Sequence of chain 1.A:
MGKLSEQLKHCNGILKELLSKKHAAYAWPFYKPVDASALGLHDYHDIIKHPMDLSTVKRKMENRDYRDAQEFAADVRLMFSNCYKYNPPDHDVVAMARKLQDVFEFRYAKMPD

A small-molecule ligand and the protein it binds are described below.
Small molecule (SMILES): CNC(=O)c1cc(C(=O)NC2CC2)cn(Cc2cccc3[nH]ccc23)c1=O

Binding-site contacts:
Ligand atom C22 contacts residue MET98 of chain 1.A at 3.7 Å (hydrophobic).
Ligand atom C20 contacts residue VAL95 of chain 1.A at 3.9 Å (hydrophobic).
Ligand atom C26 contacts residue HIS93 of chain 1.A at 3.9 Å.
Ligand atom N38 contacts residue TYR88 of chain 1.A at 3.9 Å.
Ligand atom N05 contacts residue VAL95 of chain 1.A at 3.7 Å.
Ligand atom C40 contacts residue LEU43 of chain 1.A at 3.8 Å (hydrophobic).
Ligand atom C01 contacts residue PHE32 of chain 1.A at 3.8 Å (hydrophobic).
Ligand atom C45 contacts residue HIS93 of chain 1.A at 3.5 Å.
Ligand atom C20 contacts residue TRP30 of chain 1.A at 3.4 Å (hydrophobic).
Ligand atom C42 contacts residue TYR88 of chain 1.A at 3.6 Å (hydrophobic).
Ligand atom C22 contacts residue PRO31 of chain 1.A at 3.6 Å (hydrophobic).
Ligand atom C34 contacts residue VAL95 of chain 1.A at 4.0 Å (hydrophobic).
Ligand atom N05 contacts residue VAL36 of chain 1.A at 3.6 Å.
Ligand atom C07 contacts residue VAL95 of chain 1.A at 3.7 Å (hydrophobic).
Ligand atom C12 contacts residue ASN89 of chain 1.A at 3.9 Å.
Ligand atom C40 contacts residue ASN89 of chain 1.A at 3.7 Å.
Ligand atom C01 contacts residue VAL36 of chain 1.A at 3.6 Å (hydrophobic).
Ligand atom O37 contacts residue LEU43 of chain 1.A at 3.6 Å.
Ligand atom N27 contacts residue HIS93 of chain 1.A at 4.0 Å.
Ligand atom C24 contacts residue MET98 of chain 1.A at 3.9 Å (hydrophobic).
Ligand atom C22 contacts residue VAL95 of chain 1.A at 3.8 Å (hydrophobic).
Ligand atom N38 contacts residue ASN89 of chain 1.A at 2.8 Å (h-bond).
Ligand atom C09 contacts residue VAL95 of chain 1.A at 3.9 Å (hydrophobic).
Ligand atom O08 contacts residue ASN89 of chain 1.A at 3.1 Å (h-bond).
Ligand atom N38 contacts residue LEU43 of chain 1.A at 4.0 Å.
Ligand atom C20 contacts residue PRO31 of chain 1.A at 3.6 Å (hydrophobic).
Ligand atom C19 contacts residue TRP30 of chain 1.A at 3.7 Å (hydrophobic).
Ligand atom C01 contacts residue PRO31 of chain 1.A at 3.5 Å (hydrophobic).
Ligand atom N05 contacts residue PRO31 of chain 1.A at 3.6 Å.
Ligand atom C22 contacts residue TRP30 of chain 1.A at 3.7 Å (hydrophobic).
Ligand atom C36 contacts residue ASN89 of chain 1.A at 3.8 Å.
Ligand atom O35 contacts residue PRO31 of chain 1.A at 3.5 Å.
Ligand atom C42 contacts residue PRO90 of chain 1.A at 3.6 Å (hydrophobic).
Ligand atom C42 contacts residue ASN89 of chain 1.A at 3.5 Å.
Ligand atom C36 contacts residue LEU43 of chain 1.A at 3.9 Å (hydrophobic).
Ligand atom C40 contacts residue TYR88 of chain 1.A at 4.0 Å (hydrophobic).
Ligand atom C12 contacts residue LEU43 of chain 1.A at 4.0 Å (hydrophobic).
Ligand atom C45 contacts residue PRO90 of chain 1.A at 3.8 Å (hydrophobic).
Ligand atom C10 contacts residue ASN89 of chain 1.A at 3.3 Å.
Ligand atom C07 contacts residue VAL36 of chain 1.A at 3.9 Å (hydrophobic).